A protein and the small-molecule ligand that binds it are described below.
Small molecule (SMILES): Cc1nc(N2CCC3(CC2)CO[C@@H](C)[C@H]3N)cc(=O)n1-c1cccc(Cl)c1Cl

Sequence of chain 1.A:
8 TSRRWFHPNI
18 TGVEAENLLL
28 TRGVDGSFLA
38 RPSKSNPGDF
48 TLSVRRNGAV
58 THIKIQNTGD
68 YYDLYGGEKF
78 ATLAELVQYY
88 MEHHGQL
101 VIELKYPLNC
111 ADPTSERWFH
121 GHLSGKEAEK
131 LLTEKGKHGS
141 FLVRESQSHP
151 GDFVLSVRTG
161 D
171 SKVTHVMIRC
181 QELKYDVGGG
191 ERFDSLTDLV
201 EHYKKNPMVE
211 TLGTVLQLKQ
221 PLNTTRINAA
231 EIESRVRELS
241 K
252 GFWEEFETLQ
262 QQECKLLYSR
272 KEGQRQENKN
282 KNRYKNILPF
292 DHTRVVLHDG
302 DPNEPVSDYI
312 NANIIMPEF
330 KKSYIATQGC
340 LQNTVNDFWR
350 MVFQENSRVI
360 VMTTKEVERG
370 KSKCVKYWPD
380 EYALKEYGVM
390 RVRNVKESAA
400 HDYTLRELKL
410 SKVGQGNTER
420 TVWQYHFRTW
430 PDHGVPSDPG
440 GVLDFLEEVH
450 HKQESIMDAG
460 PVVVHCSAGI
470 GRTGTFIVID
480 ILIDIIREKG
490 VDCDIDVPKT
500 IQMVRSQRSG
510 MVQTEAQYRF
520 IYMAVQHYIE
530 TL

Binding-site contacts:
Ligand atom CL20 contacts residue LEU260 of chain 1.A at 3.5 Å.
Ligand atom C27 contacts residue ARG117 of chain 1.A at 3.6 Å.
Ligand atom C28 contacts residue PHE119 of chain 1.A at 3.1 Å (hydrophobic).
Ligand atom N12 contacts residue GLU256 of chain 1.A at 3.5 Å.
Ligand atom C04 contacts residue THR114 of chain 1.A at 3.3 Å.
Ligand atom C08 contacts residue THR259 of chain 1.A at 3.8 Å.
Ligand atom C11 contacts residue THR225 of chain 1.A at 3.9 Å.
Ligand atom C06 contacts residue PHE119 of chain 1.A at 3.3 Å (hydrophobic).
Ligand atom CL18 contacts residue LEU260 of chain 1.A at 3.5 Å.
Ligand atom N01 contacts residue THR114 of chain 1.A at 2.7 Å (h-bond).
Ligand atom N01 contacts residue PHE119 of chain 1.A at 2.5 Å (h-bond).
Ligand atom C02 contacts residue THR114 of chain 1.A at 3.2 Å.
Ligand atom C27 contacts residue THR224 of chain 1.A at 3.8 Å.
Ligand atom C19 contacts residue LEU260 of chain 1.A at 3.8 Å (hydrophobic).
Ligand atom N01 contacts residue GLU116 of chain 1.A at 3.0 Å (salt-bridge).
Ligand atom C13 contacts residue THR225 of chain 1.A at 3.9 Å.
Ligand atom C14 contacts residue GLU256 of chain 1.A at 3.3 Å.
Ligand atom CL20 contacts residue GLN263 of chain 1.A at 3.3 Å.
Ligand atom C28 contacts residue GLU116 of chain 1.A at 3.5 Å.
Ligand atom CL18 contacts residue THR259 of chain 1.A at 3.3 Å.
Ligand atom C14 contacts residue LEU260 of chain 1.A at 3.6 Å (hydrophobic).
Ligand atom C21 contacts residue PRO497 of chain 1.A at 3.8 Å (hydrophobic).
Ligand atom N12 contacts residue THR225 of chain 1.A at 3.7 Å.
Ligand atom C14 contacts residue PRO497 of chain 1.A at 3.4 Å (hydrophobic).
Ligand atom CL18 contacts residue GLN263 of chain 1.A at 3.6 Å.
Ligand atom CL20 contacts residue GLN501 of chain 1.A at 3.3 Å.
Ligand atom C21 contacts residue LYS498 of chain 1.A at 3.7 Å.
Ligand atom C27 contacts residue HIS120 of chain 1.A at 3.4 Å.
Ligand atom C24 contacts residue ARG117 of chain 1.A at 3.8 Å.
Ligand atom C02 contacts residue THR259 of chain 1.A at 3.8 Å.
Ligand atom C07 contacts residue PHE119 of chain 1.A at 3.5 Å (hydrophobic).
Ligand atom N12 contacts residue THR259 of chain 1.A at 3.6 Å.
Ligand atom C22 contacts residue PRO497 of chain 1.A at 3.8 Å (hydrophobic).
Ligand atom C02 contacts residue PHE119 of chain 1.A at 3.4 Å (hydrophobic).
Ligand atom CL18 contacts residue ARG117 of chain 1.A at 3.8 Å.
Ligand atom C22 contacts residue LYS498 of chain 1.A at 3.3 Å.
Ligand atom C03 contacts residue THR114 of chain 1.A at 3.7 Å.
Ligand atom C23 contacts residue THR225 of chain 1.A at 3.8 Å.
Ligand atom C23 contacts residue PRO497 of chain 1.A at 3.6 Å (hydrophobic).
Ligand atom C06 contacts residue HIS120 of chain 1.A at 3.8 Å.